Sequence of chain 1.A:
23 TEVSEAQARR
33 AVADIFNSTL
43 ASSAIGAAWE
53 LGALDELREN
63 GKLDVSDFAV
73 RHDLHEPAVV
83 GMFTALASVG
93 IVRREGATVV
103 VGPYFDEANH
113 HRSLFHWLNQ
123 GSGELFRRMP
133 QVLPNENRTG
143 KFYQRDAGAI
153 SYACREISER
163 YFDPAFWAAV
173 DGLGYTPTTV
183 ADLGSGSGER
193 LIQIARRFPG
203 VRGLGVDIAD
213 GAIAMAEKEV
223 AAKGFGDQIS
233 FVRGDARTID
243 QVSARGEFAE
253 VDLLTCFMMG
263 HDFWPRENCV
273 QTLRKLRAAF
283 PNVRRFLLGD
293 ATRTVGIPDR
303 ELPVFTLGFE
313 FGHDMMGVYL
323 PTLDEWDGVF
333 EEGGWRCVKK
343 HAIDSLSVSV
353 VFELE

A protein and the small-molecule ligand that binds it are described below.
Small molecule (SMILES): O=C(O)[C@H](O)Cc1ccccc1

Binding-site contacts:
Ligand atom CG contacts residue LYS341 of chain 1.A at 4.5 Å.
Ligand atom OA contacts residue ASP329 of chain 1.A at 2.9 Å (salt-bridge).
Ligand atom CA contacts residue CYS339 of chain 1.A at 2.9 Å (hydrophobic).
Ligand atom CA contacts residue LYS342 of chain 1.A at 3.7 Å.
Ligand atom CA contacts residue PHE354 of chain 1.A at 4.3 Å (hydrophobic).
Ligand atom CA contacts residue PHE332 of chain 1.A at 4.5 Å (hydrophobic).
Ligand atom CB contacts residue CYS339 of chain 1.A at 1.6 Å (hydrophobic).
Ligand atom OA contacts residue PHE332 of chain 1.A at 3.3 Å.
Ligand atom O contacts residue LYS342 of chain 1.A at 4.4 Å.
Ligand atom CB contacts residue LYS342 of chain 1.A at 4.2 Å.
Ligand atom OXT contacts residue LYS342 of chain 1.A at 3.0 Å (salt-bridge).
Ligand atom C contacts residue ASP329 of chain 1.A at 3.2 Å.
Ligand atom CG contacts residue CYS339 of chain 1.A at 2.6 Å (hydrophobic).
Ligand atom CD2 contacts residue LYS342 of chain 1.A at 4.0 Å.
Ligand atom CD2 contacts residue CYS339 of chain 1.A at 3.2 Å (hydrophobic).
Ligand atom CE1 contacts residue CYS339 of chain 1.A at 3.4 Å (hydrophobic).
Ligand atom CZ contacts residue CYS339 of chain 1.A at 3.8 Å (hydrophobic).
Ligand atom C contacts residue LYS342 of chain 1.A at 3.6 Å.
Ligand atom CA contacts residue ASP329 of chain 1.A at 3.1 Å.
Ligand atom CD1 contacts residue CYS339 of chain 1.A at 3.1 Å (hydrophobic).
Ligand atom O contacts residue ASP329 of chain 1.A at 3.2 Å.
Ligand atom CE2 contacts residue LYS341 of chain 1.A at 4.0 Å.
Ligand atom CE2 contacts residue VAL340 of chain 1.A at 3.7 Å (hydrophobic).
Ligand atom OXT contacts residue ASP329 of chain 1.A at 3.7 Å.
Ligand atom CD2 contacts residue VAL340 of chain 1.A at 3.8 Å (hydrophobic).
Ligand atom CD2 contacts residue LYS341 of chain 1.A at 3.6 Å.
Ligand atom OA contacts residue CYS339 of chain 1.A at 3.2 Å (h-bond).
Ligand atom CE2 contacts residue CYS339 of chain 1.A at 3.9 Å (hydrophobic).
Ligand atom CZ contacts residue VAL340 of chain 1.A at 4.4 Å (hydrophobic).
Ligand atom C contacts residue CYS339 of chain 1.A at 4.2 Å (hydrophobic).
Ligand atom OA contacts residue PHE354 of chain 1.A at 4.2 Å.